This small molecule binds to this protein.
Small molecule (SMILES): N[C@H](CCC(=O)O)C(=O)O

Binding-site contacts:
Ligand atom CB contacts residue SER32 of chain 1.B at 3.3 Å.
Ligand atom C contacts residue ASN95 of chain 1.B at 3.4 Å.
Ligand atom C contacts residue CYS205 of chain 1.B at 3.6 Å (hydrophobic).
Ligand atom C contacts residue CYS94 of chain 1.B at 3.6 Å (hydrophobic).
Ligand atom OE1 contacts residue PRO62 of chain 1.B at 3.3 Å.
Ligand atom O contacts residue CYS205 of chain 1.B at 3.3 Å.
Ligand atom CD contacts residue SER32 of chain 1.B at 3.4 Å.
Ligand atom OE2 contacts residue TYR63 of chain 1.B at 2.6 Å (h-bond).
Ligand atom CA contacts residue CYS94 of chain 1.B at 3.1 Å (hydrophobic).
Ligand atom N contacts residue ASP31 of chain 1.B at 3.0 Å (salt-bridge).
Ligand atom O contacts residue CYS94 of chain 1.B at 3.6 Å.
Ligand atom CG contacts residue THR138 of chain 1.B at 3.7 Å.
Ligand atom OE2 contacts residue PRO62 of chain 1.B at 3.3 Å.
Ligand atom CG contacts residue VAL169 of chain 1.B at 3.6 Å (hydrophobic).
Ligand atom OE2 contacts residue SER32 of chain 1.B at 2.6 Å (h-bond).
Ligand atom CA contacts residue ASP31 of chain 1.B at 3.2 Å.
Ligand atom OXT contacts residue THR96 of chain 1.B at 2.6 Å (h-bond).
Ligand atom C contacts residue THR96 of chain 1.B at 3.6 Å.
Ligand atom OE1 contacts residue VAL169 of chain 1.B at 3.7 Å.
Ligand atom OXT contacts residue CYS205 of chain 1.B at 3.6 Å.
Ligand atom C contacts residue THR206 of chain 1.B at 3.7 Å.
Ligand atom N contacts residue HIS207 of chain 1.B at 2.7 Å (h-bond).
Ligand atom CG contacts residue HIS207 of chain 1.B at 3.7 Å.
Ligand atom CA contacts residue THR206 of chain 1.B at 3.7 Å.
Ligand atom N contacts residue THR206 of chain 1.B at 2.9 Å (h-bond).
Ligand atom N contacts residue SER32 of chain 1.B at 3.8 Å.
Ligand atom OXT contacts residue THR138 of chain 1.B at 3.6 Å.
Ligand atom CB contacts residue CYS94 of chain 1.B at 3.4 Å (hydrophobic).
Ligand atom OE2 contacts residue GLY64 of chain 1.B at 3.7 Å.
Ligand atom CD contacts residue GLY64 of chain 1.B at 3.6 Å.
Ligand atom CG contacts residue SER32 of chain 1.B at 3.4 Å.
Ligand atom OE1 contacts residue THR138 of chain 1.B at 3.5 Å.
Ligand atom CD contacts residue TYR63 of chain 1.B at 3.3 Å (hydrophobic).
Ligand atom OE1 contacts residue GLY64 of chain 1.B at 3.0 Å (h-bond).
Ligand atom OE1 contacts residue TYR63 of chain 1.B at 3.3 Å (h-bond).
Ligand atom N contacts residue CYS205 of chain 1.B at 3.8 Å.
Ligand atom CB contacts residue THR96 of chain 1.B at 3.4 Å.
Ligand atom O contacts residue ASN95 of chain 1.B at 2.8 Å (h-bond).
Ligand atom O contacts residue THR206 of chain 1.B at 2.8 Å (h-bond).
Ligand atom OXT contacts residue ASN95 of chain 1.B at 3.8 Å.

Sequence of chain 1.B:
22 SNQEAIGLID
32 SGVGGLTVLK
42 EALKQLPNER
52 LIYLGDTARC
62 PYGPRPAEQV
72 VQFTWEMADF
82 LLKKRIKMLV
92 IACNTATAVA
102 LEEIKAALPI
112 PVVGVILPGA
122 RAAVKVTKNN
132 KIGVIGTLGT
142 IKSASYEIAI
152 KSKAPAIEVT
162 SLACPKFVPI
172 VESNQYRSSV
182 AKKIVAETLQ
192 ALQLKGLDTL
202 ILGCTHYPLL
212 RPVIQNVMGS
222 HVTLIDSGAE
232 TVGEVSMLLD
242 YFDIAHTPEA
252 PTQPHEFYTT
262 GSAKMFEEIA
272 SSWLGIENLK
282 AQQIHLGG